Binding-site contacts:
Ligand atom N3B contacts residue MG1 of chain 1.F at 3.5 Å.
Ligand atom N2 contacts residue ASP146 of chain 1.A at 2.9 Å (salt-bridge).
Ligand atom O6 contacts residue SER171 of chain 1.A at 3.5 Å (h-bond).
Ligand atom O4' contacts residue LYS144 of chain 1.A at 3.1 Å (salt-bridge).
Ligand atom O2B contacts residue THR42 of chain 1.A at 3.5 Å (h-bond).
Ligand atom PG contacts residue MG1 of chain 1.F at 3.2 Å.
Ligand atom O5' contacts residue THR46 of chain 1.A at 3.3 Å (h-bond).
Ligand atom C2' contacts residue THR46 of chain 1.A at 3.5 Å.
Ligand atom O2G contacts residue GLY89 of chain 1.A at 2.8 Å (h-bond).
Ligand atom O3G contacts residue THR63 of chain 1.A at 2.8 Å (h-bond).
Ligand atom C6 contacts residue LYS144 of chain 1.A at 3.6 Å.
Ligand atom O2B contacts residue LYS44 of chain 1.A at 2.8 Å (salt-bridge).
Ligand atom O2' contacts residue LYS58 of chain 1.A at 3.3 Å (salt-bridge).
Ligand atom O3G contacts residue MG1 of chain 1.F at 2.0 Å.
Ligand atom O3A contacts residue GLY43 of chain 1.A at 3.0 Å (h-bond).
Ligand atom O2A contacts residue GLY43 of chain 1.A at 3.5 Å.
Ligand atom PB contacts residue MG1 of chain 1.F at 3.3 Å.
Ligand atom N1 contacts residue LYS173 of chain 1.A at 3.5 Å.
Ligand atom O2A contacts residue THR45 of chain 1.A at 3.3 Å (h-bond).
Ligand atom O2B contacts residue GLY43 of chain 1.A at 3.3 Å (h-bond).
Ligand atom O6 contacts residue ASN143 of chain 1.A at 3.2 Å (h-bond).
Ligand atom N2 contacts residue ILE147 of chain 1.A at 3.2 Å.
Ligand atom O1B contacts residue MG1 of chain 1.F at 2.1 Å.
Ligand atom O6 contacts residue LYS144 of chain 1.A at 3.6 Å.
Ligand atom N3B contacts residue GLY41 of chain 1.A at 3.0 Å (h-bond).
Ligand atom N7 contacts residue ASN143 of chain 1.A at 3.1 Å (h-bond).
Ligand atom O2A contacts residue THR46 of chain 1.A at 2.6 Å (h-bond).
Ligand atom O6 contacts residue ALA172 of chain 1.A at 3.1 Å (h-bond).
Ligand atom O1G contacts residue TYR60 of chain 1.A at 2.6 Å (h-bond).
Ligand atom O1B contacts residue THR45 of chain 1.A at 3.0 Å (h-bond).
Ligand atom PA contacts residue THR46 of chain 1.A at 3.5 Å.
Ligand atom N3B contacts residue TYR60 of chain 1.A at 3.2 Å.
Ligand atom N2 contacts residue LYS173 of chain 1.A at 3.6 Å.
Ligand atom O6 contacts residue LYS173 of chain 1.A at 3.4 Å (salt-bridge).
Ligand atom O2G contacts residue LYS44 of chain 1.A at 2.8 Å (salt-bridge).
Ligand atom O3' contacts residue LYS58 of chain 1.A at 2.8 Å (salt-bridge).
Ligand atom N1 contacts residue ASP146 of chain 1.A at 2.8 Å (salt-bridge).
Ligand atom O6 contacts residue ASP146 of chain 1.A at 3.5 Å (salt-bridge).
Ligand atom O1A contacts residue TYR60 of chain 1.A at 3.3 Å.
Ligand atom O2' contacts residue GLU57 of chain 1.A at 2.7 Å (salt-bridge).

A small-molecule ligand and the protein it binds are described below.
Small molecule (SMILES): Nc1nc2c(ncn2[C@@H]2O[C@H](CO[P](=O)(O)O[P](=O)(O)NP(=O)(O)O)[C@@H](O)[C@H]2O)c(=O)[nH]1

Sequence of chain 1.A:
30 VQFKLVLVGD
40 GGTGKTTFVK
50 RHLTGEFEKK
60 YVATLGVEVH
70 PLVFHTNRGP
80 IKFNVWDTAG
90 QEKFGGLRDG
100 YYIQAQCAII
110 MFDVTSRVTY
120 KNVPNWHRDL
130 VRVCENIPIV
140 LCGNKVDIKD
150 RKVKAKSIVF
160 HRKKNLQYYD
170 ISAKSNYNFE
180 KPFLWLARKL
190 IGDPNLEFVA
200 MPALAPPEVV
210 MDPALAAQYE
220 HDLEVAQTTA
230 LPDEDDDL